The small molecule below binds the protein below.
Small molecule (SMILES): O=C1[C@H](Cc2ccc(O)cc2)N2C(=O)CCN(C(=O)NCc3ccccc3)[C@H]2CN1Cc1cccc2ccccc12

Sequence of chain 1.F:
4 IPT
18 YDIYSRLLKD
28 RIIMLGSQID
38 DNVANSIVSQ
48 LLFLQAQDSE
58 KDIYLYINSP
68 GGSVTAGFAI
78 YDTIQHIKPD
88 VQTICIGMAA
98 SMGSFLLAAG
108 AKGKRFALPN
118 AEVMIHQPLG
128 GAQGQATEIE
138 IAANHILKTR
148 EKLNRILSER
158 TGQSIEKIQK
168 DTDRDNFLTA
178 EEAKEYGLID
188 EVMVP

Binding-site contacts:
Ligand atom CAV contacts residue ILE93 of chain 1.F at 3.9 Å (hydrophobic).
Ligand atom O contacts residue MET190 of chain 1.F at 3.9 Å.
Ligand atom CAD contacts residue LEU49 of chain 1.G at 3.9 Å (hydrophobic).
Ligand atom OBA contacts residue TYR61 of chain 1.F at 3.2 Å (h-bond).
Ligand atom CAW contacts residue LEU49 of chain 1.G at 3.9 Å (hydrophobic).
Ligand atom CBM contacts residue TYR61 of chain 1.F at 3.7 Å (hydrophobic).
Ligand atom CAB contacts residue ARG23 of chain 1.F at 3.5 Å.
Ligand atom NBN contacts residue ILE29 of chain 1.F at 3.6 Å.
Ligand atom CAW contacts residue ILE29 of chain 1.F at 3.9 Å (hydrophobic).
Ligand atom CBE contacts residue ILE29 of chain 1.F at 3.8 Å (hydrophobic).
Ligand atom CAC contacts residue LEU24 of chain 1.F at 3.7 Å (hydrophobic).
Ligand atom CAE contacts residue ALA53 of chain 1.G at 3.9 Å (hydrophobic).
Ligand atom CAT contacts residue ILE93 of chain 1.F at 3.3 Å (hydrophobic).
Ligand atom CBM contacts residue ILE29 of chain 1.F at 3.8 Å (hydrophobic).
Ligand atom CBI contacts residue ILE29 of chain 1.F at 3.9 Å (hydrophobic).
Ligand atom CAV contacts residue VAL45 of chain 1.G at 3.9 Å (hydrophobic).
Ligand atom CAU contacts residue ILE93 of chain 1.F at 3.6 Å (hydrophobic).
Ligand atom C contacts residue TYR61 of chain 1.F at 3.9 Å (hydrophobic).
Ligand atom OBD contacts residue LEU49 of chain 1.G at 3.4 Å.
Ligand atom CAF contacts residue ALA53 of chain 1.G at 3.4 Å (hydrophobic).
Ligand atom CAV contacts residue TYR63 of chain 1.F at 3.8 Å (hydrophobic).
Ligand atom CAX contacts residue ILE29 of chain 1.F at 3.8 Å (hydrophobic).
Ligand atom CAA contacts residue ASP27 of chain 1.F at 3.5 Å.
Ligand atom CAE contacts residue LEU49 of chain 1.G at 3.7 Å (hydrophobic).
Ligand atom CAG contacts residue ALA53 of chain 1.G at 3.5 Å (hydrophobic).
Ligand atom CBL contacts residue TYR61 of chain 1.F at 3.8 Å (hydrophobic).
Ligand atom CAE contacts residue ILE29 of chain 1.F at 3.7 Å (hydrophobic).
Ligand atom CAG contacts residue ASP27 of chain 1.F at 3.9 Å.
Ligand atom CAD contacts residue PHE50 of chain 1.G at 3.8 Å (hydrophobic).
Ligand atom CAC contacts residue PHE50 of chain 1.G at 3.8 Å (hydrophobic).
Ligand atom CAW contacts residue TYR63 of chain 1.F at 3.7 Å (hydrophobic).
Ligand atom CAV contacts residue LEU49 of chain 1.G at 3.9 Å (hydrophobic).
Ligand atom NBH contacts residue TYR61 of chain 1.F at 3.9 Å.
Ligand atom CAZ contacts residue ILE91 of chain 1.F at 3.5 Å (hydrophobic).
Ligand atom CAS contacts residue ILE93 of chain 1.F at 3.8 Å (hydrophobic).
Ligand atom CAA contacts residue ALA53 of chain 1.G at 3.3 Å (hydrophobic).
Ligand atom CAR contacts residue HIS83 of chain 1.G at 3.6 Å.
Ligand atom CAW contacts residue MET31 of chain 1.F at 3.8 Å (hydrophobic).
Ligand atom CAD contacts residue LEU24 of chain 1.F at 3.6 Å (hydrophobic).
Ligand atom CBK contacts residue TYR61 of chain 1.F at 3.6 Å (hydrophobic).

Sequence of chain 1.G:
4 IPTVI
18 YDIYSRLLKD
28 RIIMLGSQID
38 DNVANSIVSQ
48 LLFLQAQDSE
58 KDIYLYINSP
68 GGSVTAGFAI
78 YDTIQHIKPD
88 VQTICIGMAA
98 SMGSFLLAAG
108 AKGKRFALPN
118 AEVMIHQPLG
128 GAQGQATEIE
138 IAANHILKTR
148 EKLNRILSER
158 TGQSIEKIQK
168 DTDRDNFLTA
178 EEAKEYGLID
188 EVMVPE